Binding-site contacts:
Ligand atom O5 contacts residue ARG528 of chain 1.A at 2.5 Å (salt-bridge).
Ligand atom C5 contacts residue TRP515 of chain 1.A at 3.6 Å (hydrophobic).
Ligand atom C4 contacts residue ASN465 of chain 1.A at 4.2 Å.
Ligand atom C2 contacts residue TRP515 of chain 1.A at 2.6 Å (hydrophobic).
Ligand atom O2 contacts residue CYS467 of chain 1.A at 4.0 Å.
Ligand atom C1 contacts residue ARG528 of chain 1.A at 3.6 Å.
Ligand atom O3 contacts residue MET462 of chain 1.A at 3.8 Å.
Ligand atom O2 contacts residue CYS514 of chain 1.A at 3.8 Å.
Ligand atom O6 contacts residue ARG528 of chain 1.A at 2.8 Å (salt-bridge).
Ligand atom O5 contacts residue TRP515 of chain 1.A at 2.5 Å.
Ligand atom C4 contacts residue LEU461 of chain 1.A at 3.8 Å (hydrophobic).
Ligand atom O6 contacts residue LEU461 of chain 1.A at 4.0 Å.
Ligand atom C1 contacts residue TRP515 of chain 1.A at 1.5 Å (hydrophobic).
Ligand atom C3 contacts residue TRP515 of chain 1.A at 3.9 Å (hydrophobic).
Ligand atom O3 contacts residue ASN465 of chain 1.A at 3.8 Å.
Ligand atom C6 contacts residue ARG528 of chain 1.A at 3.4 Å.
Ligand atom O4 contacts residue ASN465 of chain 1.A at 4.0 Å.
Ligand atom O2 contacts residue TRP515 of chain 1.A at 2.8 Å (h-bond).
Ligand atom C5 contacts residue ARG528 of chain 1.A at 3.4 Å.
Ligand atom C3 contacts residue LEU461 of chain 1.A at 4.1 Å (hydrophobic).
Ligand atom O6 contacts residue ASP458 of chain 1.A at 4.1 Å.
Ligand atom C6 contacts residue LEU461 of chain 1.A at 4.2 Å (hydrophobic).
Ligand atom C4 contacts residue TRP515 of chain 1.A at 4.2 Å (hydrophobic).
Ligand atom C3 contacts residue ASN465 of chain 1.A at 3.8 Å.
Ligand atom O3 contacts residue LEU461 of chain 1.A at 3.5 Å (h-bond).
Ligand atom O3 contacts residue CYS467 of chain 1.A at 4.5 Å.
Ligand atom O6 contacts residue MET462 of chain 1.A at 4.0 Å.

This small molecule binds to this protein.
Small molecule (SMILES): OC[C@H]1O[C@@H](O)[C@@H](O)[C@@H](O)[C@@H]1O

Sequence of chain 1.A:
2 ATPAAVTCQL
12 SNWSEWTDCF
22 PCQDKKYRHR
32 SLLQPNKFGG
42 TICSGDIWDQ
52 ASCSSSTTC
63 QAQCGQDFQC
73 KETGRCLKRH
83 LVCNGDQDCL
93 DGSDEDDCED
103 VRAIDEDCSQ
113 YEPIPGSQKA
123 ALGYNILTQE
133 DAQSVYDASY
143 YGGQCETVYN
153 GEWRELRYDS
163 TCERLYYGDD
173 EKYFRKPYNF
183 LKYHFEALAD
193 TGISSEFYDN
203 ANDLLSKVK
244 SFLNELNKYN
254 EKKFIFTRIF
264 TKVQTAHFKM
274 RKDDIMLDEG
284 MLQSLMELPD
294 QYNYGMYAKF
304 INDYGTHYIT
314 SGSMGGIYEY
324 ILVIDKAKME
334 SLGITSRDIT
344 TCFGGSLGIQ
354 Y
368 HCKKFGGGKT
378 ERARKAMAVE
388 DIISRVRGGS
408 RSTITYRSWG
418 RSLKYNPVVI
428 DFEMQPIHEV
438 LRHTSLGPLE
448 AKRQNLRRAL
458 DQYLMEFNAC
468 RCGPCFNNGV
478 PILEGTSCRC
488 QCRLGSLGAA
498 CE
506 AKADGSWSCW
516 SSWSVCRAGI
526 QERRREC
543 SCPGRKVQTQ